A protein and the small-molecule ligand that binds it are described below.
Small molecule (SMILES): O=C(O)CCC(=O)C(=O)O

Binding-site contacts:
Ligand atom O5 contacts residue ALA200 of chain 1.B at 3.8 Å.
Ligand atom C1 contacts residue LEU208 of chain 1.B at 4.1 Å (hydrophobic).
Ligand atom O4 contacts residue ILE188 of chain 1.B at 4.0 Å.
Ligand atom C5 contacts residue HIS191 of chain 1.B at 4.2 Å.
Ligand atom C4 contacts residue LEU175 of chain 1.B at 4.0 Å (hydrophobic).
Ligand atom O5 contacts residue CYS282 of chain 1.B at 4.1 Å.
Ligand atom C1 contacts residue ALA281 of chain 1.B at 3.8 Å (hydrophobic).
Ligand atom O2 contacts residue AKG1 of chain 1.H at 1.2 Å (h-bond).
Ligand atom O5 contacts residue ALA283 of chain 1.B at 4.0 Å.
Ligand atom C4 contacts residue ILE188 of chain 1.B at 4.1 Å (hydrophobic).
Ligand atom O2 contacts residue ALA281 of chain 1.B at 3.9 Å.
Ligand atom O3 contacts residue MN1 of chain 1.F at 3.5 Å.
Ligand atom C1 contacts residue AKG1 of chain 1.H at 0.6 Å.
Ligand atom O3 contacts residue LEU175 of chain 1.B at 3.6 Å.
Ligand atom C2 contacts residue AKG1 of chain 1.H at 0.6 Å.
Ligand atom O1 contacts residue ARG279 of chain 1.B at 2.9 Å (salt-bridge).
Ligand atom C1 contacts residue VAL272 of chain 1.B at 4.0 Å (hydrophobic).
Ligand atom O3 contacts residue ILE188 of chain 1.B at 3.6 Å.
Ligand atom O4 contacts residue HIS191 of chain 1.B at 3.1 Å (h-bond).
Ligand atom C3 contacts residue HIS270 of chain 1.B at 4.0 Å.
Ligand atom O2 contacts residue LEU208 of chain 1.B at 3.4 Å.
Ligand atom O4 contacts residue AKG1 of chain 1.H at 0.3 Å (h-bond).
Ligand atom C5 contacts residue HIS270 of chain 1.B at 4.2 Å.
Ligand atom C4 contacts residue AKG1 of chain 1.H at 0.3 Å.
Ligand atom O3 contacts residue ARG173 of chain 1.B at 3.1 Å (salt-bridge).
Ligand atom O1 contacts residue ALA281 of chain 1.B at 3.8 Å.
Ligand atom O1 contacts residue VAL272 of chain 1.B at 3.5 Å.
Ligand atom O4 contacts residue MN1 of chain 1.F at 2.3 Å.
Ligand atom O2 contacts residue ARG279 of chain 1.B at 2.4 Å (salt-bridge).
Ligand atom C5 contacts residue MN1 of chain 1.F at 3.1 Å.
Ligand atom C3 contacts residue AKG1 of chain 1.H at 0.1 Å.
Ligand atom O3 contacts residue AKG1 of chain 1.H at 0.7 Å (h-bond).
Ligand atom C5 contacts residue ILE188 of chain 1.B at 3.7 Å (hydrophobic).
Ligand atom C5 contacts residue AKG1 of chain 1.H at 0.3 Å.
Ligand atom O4 contacts residue HIS270 of chain 1.B at 3.1 Å (h-bond).
Ligand atom O1 contacts residue AKG1 of chain 1.H at 0.7 Å (h-bond).
Ligand atom O1 contacts residue PHE177 of chain 1.B at 3.2 Å.
Ligand atom C1 contacts residue ARG279 of chain 1.B at 3.4 Å.
Ligand atom C2 contacts residue LEU208 of chain 1.B at 4.2 Å (hydrophobic).
Ligand atom O5 contacts residue AKG1 of chain 1.H at 1.1 Å.

Sequence of chain 1.B:
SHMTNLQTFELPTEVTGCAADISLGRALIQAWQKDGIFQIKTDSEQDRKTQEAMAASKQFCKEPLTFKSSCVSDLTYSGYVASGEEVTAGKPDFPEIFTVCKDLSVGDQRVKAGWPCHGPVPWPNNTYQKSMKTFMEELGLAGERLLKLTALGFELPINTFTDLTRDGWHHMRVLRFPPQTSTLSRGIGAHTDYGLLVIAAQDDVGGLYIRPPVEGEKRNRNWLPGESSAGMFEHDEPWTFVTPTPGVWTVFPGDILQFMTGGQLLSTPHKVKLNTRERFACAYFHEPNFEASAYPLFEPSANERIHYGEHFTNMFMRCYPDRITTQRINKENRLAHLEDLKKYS